Binding-site contacts:
Ligand atom C3 contacts residue ASN122 of chain 2.C at 3.8 Å.
Ligand atom C1 contacts residue LYS133 of chain 2.C at 4.0 Å.
Ligand atom C2 contacts residue ASN122 of chain 2.C at 2.5 Å.
Ligand atom O7 contacts residue SER120 of chain 2.C at 3.9 Å.
Ligand atom N2 contacts residue LYS133 of chain 2.C at 3.3 Å.
Ligand atom O6 contacts residue LYS131 of chain 2.C at 3.0 Å (salt-bridge).
Ligand atom N2 contacts residue ASN122 of chain 2.C at 2.9 Å (h-bond).
Ligand atom O7 contacts residue GLN100 of chain 2.C at 3.2 Å.
Ligand atom O7 contacts residue THR98 of chain 2.C at 4.2 Å.
Ligand atom C5 contacts residue ASN122 of chain 2.C at 3.6 Å.
Ligand atom C6 contacts residue LYS131 of chain 2.C at 4.0 Å.
Ligand atom C2 contacts residue LYS133 of chain 2.C at 4.0 Å.
Ligand atom C4 contacts residue ASN122 of chain 2.C at 4.2 Å.
Ligand atom C3 contacts residue LYS133 of chain 2.C at 4.2 Å.
Ligand atom O7 contacts residue PHE121 of chain 2.C at 4.0 Å.
Ligand atom O5 contacts residue ASN122 of chain 2.C at 2.4 Å (h-bond).
Ligand atom O7 contacts residue ASN122 of chain 2.C at 4.3 Å.
Ligand atom C8 contacts residue ASN122 of chain 2.C at 3.4 Å.
Ligand atom C1 contacts residue ASN122 of chain 2.C at 1.4 Å.
Ligand atom C8 contacts residue THR98 of chain 2.C at 3.2 Å.
Ligand atom C7 contacts residue THR98 of chain 2.C at 4.5 Å.
Ligand atom C7 contacts residue GLN100 of chain 2.C at 4.1 Å.
Ligand atom C7 contacts residue ASN122 of chain 2.C at 3.4 Å.
Ligand atom O7 contacts residue LYS133 of chain 2.C at 4.2 Å.
Ligand atom C7 contacts residue LYS133 of chain 2.C at 4.2 Å.

Sequence of chain 2.C:
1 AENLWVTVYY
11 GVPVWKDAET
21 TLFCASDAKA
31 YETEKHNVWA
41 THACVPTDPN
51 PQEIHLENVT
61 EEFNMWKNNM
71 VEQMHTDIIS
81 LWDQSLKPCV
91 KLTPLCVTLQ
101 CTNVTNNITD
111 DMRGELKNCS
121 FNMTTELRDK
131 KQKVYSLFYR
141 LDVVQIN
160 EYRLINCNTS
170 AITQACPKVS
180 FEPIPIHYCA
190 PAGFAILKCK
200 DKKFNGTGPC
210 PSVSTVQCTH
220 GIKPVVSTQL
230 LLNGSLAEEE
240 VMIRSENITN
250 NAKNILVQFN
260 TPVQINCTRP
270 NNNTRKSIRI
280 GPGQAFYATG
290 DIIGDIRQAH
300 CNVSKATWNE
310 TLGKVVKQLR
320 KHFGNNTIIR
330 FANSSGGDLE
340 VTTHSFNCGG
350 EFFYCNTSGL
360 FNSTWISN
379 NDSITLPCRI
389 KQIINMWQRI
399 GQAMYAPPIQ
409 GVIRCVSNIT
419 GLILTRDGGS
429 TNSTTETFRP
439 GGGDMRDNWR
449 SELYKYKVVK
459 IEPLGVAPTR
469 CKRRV

This small molecule binds to this protein.
Small molecule (SMILES): CC(=O)N[C@H]1[C@H](O[C@H]2[C@H](O)[C@@H](NC(C)=O)CO[C@@H]2CO)O[C@H](CO)[C@@H](O)[C@@H]1O